Sequence of chain 2.B:
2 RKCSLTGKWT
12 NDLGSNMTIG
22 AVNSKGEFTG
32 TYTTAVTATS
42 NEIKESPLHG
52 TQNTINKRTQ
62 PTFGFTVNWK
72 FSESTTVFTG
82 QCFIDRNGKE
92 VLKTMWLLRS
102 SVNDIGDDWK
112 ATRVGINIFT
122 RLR

The small molecule below binds the protein below.
Small molecule (SMILES): O=C(CCCCCNC(=O)CCCC[C@@H]1SC[C@@H]2NC(=O)N[C@@H]21)NCCCCCC(=O)C12C3=C4C5=C1[Fe]45321678C2=C1C6C7=C28

Sequence of chain 1.B:
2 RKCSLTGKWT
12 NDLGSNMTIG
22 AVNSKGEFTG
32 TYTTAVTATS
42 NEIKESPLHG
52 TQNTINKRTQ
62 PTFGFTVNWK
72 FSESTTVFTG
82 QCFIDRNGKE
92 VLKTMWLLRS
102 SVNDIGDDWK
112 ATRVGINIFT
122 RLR

Binding-site contacts:
Ligand atom O11 contacts residue SER73 of chain 1.B at 3.5 Å (h-bond).
Ligand atom C27 contacts residue TRP110 of chain 2.B at 3.6 Å (hydrophobic).
Ligand atom C2 contacts residue TRP110 of chain 2.B at 3.6 Å (hydrophobic).
Ligand atom C25 contacts residue LEU14 of chain 1.B at 3.6 Å (hydrophobic).
Ligand atom S1 contacts residue TRP70 of chain 1.B at 3.6 Å.
Ligand atom O3 contacts residue ASN12 of chain 1.B at 3.1 Å (h-bond).
Ligand atom C29 contacts residue ALA36 of chain 1.B at 3.0 Å (hydrophobic).
Ligand atom C29 contacts residue SER16 of chain 1.B at 3.8 Å.
Ligand atom C32 contacts residue LEU14 of chain 1.B at 3.1 Å (hydrophobic).
Ligand atom C1 contacts residue LEU99 of chain 1.B at 3.8 Å (hydrophobic).
Ligand atom C6 contacts residue THR77 of chain 1.B at 3.7 Å.
Ligand atom O11 contacts residue SER75 of chain 1.B at 3.4 Å (h-bond).
Ligand atom N1 contacts residue ASN118 of chain 1.B at 3.0 Å (h-bond).
Ligand atom C30 contacts residue ALA36 of chain 1.B at 2.3 Å (hydrophobic).
Ligand atom C31 contacts residue ALA36 of chain 1.B at 3.5 Å (hydrophobic).
Ligand atom C4 contacts residue TRP110 of chain 2.B at 3.8 Å (hydrophobic).
Ligand atom C28 contacts residue THR35 of chain 1.B at 3.5 Å.
Ligand atom O3 contacts residue TYR33 of chain 1.B at 2.8 Å (h-bond).
Ligand atom S1 contacts residue THR77 of chain 1.B at 3.1 Å (h-bond).
Ligand atom C18 contacts residue PHE72 of chain 1.B at 3.5 Å (hydrophobic).
Ligand atom C25 contacts residue TRP110 of chain 2.B at 3.7 Å (hydrophobic).
Ligand atom N1 contacts residue PHE79 of chain 1.B at 3.8 Å.
Ligand atom C28 contacts residue SER16 of chain 1.B at 3.1 Å.
Ligand atom C3 contacts residue SER16 of chain 1.B at 3.8 Å.
Ligand atom C28 contacts residue LEU14 of chain 1.B at 3.7 Å (hydrophobic).
Ligand atom O3 contacts residue ASN118 of chain 1.B at 3.7 Å.
Ligand atom C6 contacts residue TRP97 of chain 1.B at 3.6 Å (hydrophobic).
Ligand atom C12 contacts residue TRP110 of chain 2.B at 3.7 Å (hydrophobic).
Ligand atom C9 contacts residue PHE72 of chain 1.B at 3.7 Å (hydrophobic).
Ligand atom C3 contacts residue TYR33 of chain 1.B at 3.4 Å (hydrophobic).
Ligand atom C19 contacts residue PHE72 of chain 1.B at 3.5 Å (hydrophobic).
Ligand atom C26 contacts residue TRP110 of chain 2.B at 3.1 Å (hydrophobic).
Ligand atom N31 contacts residue LEU99 of chain 1.B at 3.8 Å.
Ligand atom C3 contacts residue ASN118 of chain 1.B at 3.7 Å.
Ligand atom C29 contacts residue THR35 of chain 1.B at 2.8 Å.
Ligand atom C7 contacts residue TRP70 of chain 1.B at 3.5 Å (hydrophobic).
Ligand atom O3 contacts residue SER16 of chain 1.B at 2.9 Å (h-bond).
Ligand atom O22 contacts residue THR35 of chain 1.B at 3.0 Å (h-bond).
Ligand atom N1 contacts residue TYR33 of chain 1.B at 3.6 Å.
Ligand atom C23 contacts residue TRP110 of chain 2.B at 3.8 Å (hydrophobic).